Sequence of chain 1.A:
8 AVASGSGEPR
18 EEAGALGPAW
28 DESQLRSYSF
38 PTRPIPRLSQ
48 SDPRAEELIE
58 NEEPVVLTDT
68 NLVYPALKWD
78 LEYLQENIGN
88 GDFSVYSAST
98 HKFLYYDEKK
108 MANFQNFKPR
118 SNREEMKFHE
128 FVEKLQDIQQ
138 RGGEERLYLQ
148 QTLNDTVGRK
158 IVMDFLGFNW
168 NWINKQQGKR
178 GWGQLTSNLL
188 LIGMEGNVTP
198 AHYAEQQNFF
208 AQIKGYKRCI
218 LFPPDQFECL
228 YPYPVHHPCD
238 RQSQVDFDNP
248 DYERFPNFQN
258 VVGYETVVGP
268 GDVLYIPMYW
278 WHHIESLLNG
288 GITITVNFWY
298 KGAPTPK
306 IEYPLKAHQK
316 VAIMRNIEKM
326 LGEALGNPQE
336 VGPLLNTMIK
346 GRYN

Binding-site contacts:
Ligand atom CD1 contacts residue MET325 of chain 2.A at 3.9 Å (hydrophobic).
Ligand atom O contacts residue ALA317 of chain 2.A at 3.8 Å.
Ligand atom CA contacts residue ILE318 of chain 2.A at 4.1 Å (hydrophobic).
Ligand atom O contacts residue THR302 of chain 2.A at 4.2 Å.
Ligand atom CA contacts residue GLU202 of chain 2.A at 4.1 Å.
Ligand atom CD2 contacts residue ALA329 of chain 1.A at 4.0 Å (hydrophobic).
Ligand atom CG2 contacts residue THR302 of chain 2.A at 3.9 Å.
Ligand atom CG contacts residue LYS324 of chain 2.A at 4.4 Å.
Ligand atom CD2 contacts residue MET325 of chain 1.A at 4.1 Å (hydrophobic).
Ligand atom C contacts residue GLU202 of chain 2.A at 3.8 Å.
Ligand atom CD1 contacts residue ASN321 of chain 2.A at 3.7 Å.
Ligand atom C contacts residue ASN321 of chain 2.A at 3.4 Å.
Ligand atom N contacts residue GLU202 of chain 2.A at 3.4 Å (salt-bridge).
Ligand atom CG contacts residue ILE318 of chain 2.A at 4.4 Å (hydrophobic).
Ligand atom O contacts residue ALA317 of chain 2.A at 4.0 Å.
Ligand atom O contacts residue ALA317 of chain 2.A at 4.2 Å.
Ligand atom CD2 contacts residue ILE322 of chain 2.A at 4.0 Å (hydrophobic).
Ligand atom CA contacts residue TYR276 of chain 2.A at 4.0 Å (hydrophobic).
Ligand atom CA contacts residue ASN321 of chain 2.A at 4.4 Å.
Ligand atom O contacts residue ILE318 of chain 2.A at 3.6 Å.
Ligand atom O contacts residue GLU202 of chain 2.A at 3.2 Å (salt-bridge).
Ligand atom OG contacts residue ASN321 of chain 2.A at 4.2 Å.
Ligand atom N contacts residue ASN321 of chain 2.A at 3.9 Å.
Ligand atom C contacts residue ALA317 of chain 2.A at 4.4 Å (hydrophobic).
Ligand atom CA contacts residue ASN321 of chain 2.A at 3.9 Å.
Ligand atom CD1 contacts residue ILE322 of chain 2.A at 4.3 Å (hydrophobic).
Ligand atom CB contacts residue TYR276 of chain 2.A at 3.0 Å (hydrophobic).
Ligand atom C contacts residue ASN321 of chain 2.A at 3.9 Å.
Ligand atom C contacts residue ILE318 of chain 2.A at 4.3 Å (hydrophobic).
Ligand atom C contacts residue ALA317 of chain 2.A at 4.1 Å (hydrophobic).
Ligand atom CB contacts residue LYS324 of chain 2.A at 3.7 Å.
Ligand atom CD1 contacts residue MET325 of chain 1.A at 4.3 Å (hydrophobic).
Ligand atom O contacts residue ASN321 of chain 2.A at 2.8 Å (h-bond).
Ligand atom CB contacts residue GLU202 of chain 2.A at 3.7 Å.
Ligand atom N contacts residue ASN321 of chain 2.A at 4.4 Å.
Ligand atom C contacts residue GLU202 of chain 2.A at 4.2 Å.
Ligand atom CA contacts residue GLU202 of chain 2.A at 4.1 Å.
Ligand atom OG1 contacts residue GLN314 of chain 2.A at 3.5 Å.
Ligand atom CB contacts residue THR302 of chain 2.A at 4.3 Å.
Ligand atom O contacts residue ASN321 of chain 2.A at 2.6 Å (h-bond).

Sequence of chain 2.A:
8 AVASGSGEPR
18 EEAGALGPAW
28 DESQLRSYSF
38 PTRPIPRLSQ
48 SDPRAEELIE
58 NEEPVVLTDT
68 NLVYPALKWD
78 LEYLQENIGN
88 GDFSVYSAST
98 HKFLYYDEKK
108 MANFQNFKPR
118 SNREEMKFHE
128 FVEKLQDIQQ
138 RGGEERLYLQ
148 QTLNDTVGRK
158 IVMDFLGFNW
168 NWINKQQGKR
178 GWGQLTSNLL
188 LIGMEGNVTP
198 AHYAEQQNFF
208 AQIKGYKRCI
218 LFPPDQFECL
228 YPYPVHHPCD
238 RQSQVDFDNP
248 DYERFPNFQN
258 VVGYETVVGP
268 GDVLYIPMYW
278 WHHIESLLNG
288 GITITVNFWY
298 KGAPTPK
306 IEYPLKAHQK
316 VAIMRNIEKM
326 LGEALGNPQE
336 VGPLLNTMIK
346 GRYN

A protein and the small-molecule ligand that binds it are described below.
Small molecule (SMILES): CC(C)C[C@H](NC(=O)[C@H](C)N)C(=O)N[C@H](C(=O)N[C@@H](CO)C(=O)N[C@@H](C)C(=O)N[C@H](C=O)CC(=O)O)[C@@H](C)O